The protein below binds the small molecule below.
Small molecule (SMILES): C[C@]12CC[C@@H]3c4ccc(O)cc4CC[C@H]3[C@@H]1CC[C@@H]2O

Sequence of chain 1.B:
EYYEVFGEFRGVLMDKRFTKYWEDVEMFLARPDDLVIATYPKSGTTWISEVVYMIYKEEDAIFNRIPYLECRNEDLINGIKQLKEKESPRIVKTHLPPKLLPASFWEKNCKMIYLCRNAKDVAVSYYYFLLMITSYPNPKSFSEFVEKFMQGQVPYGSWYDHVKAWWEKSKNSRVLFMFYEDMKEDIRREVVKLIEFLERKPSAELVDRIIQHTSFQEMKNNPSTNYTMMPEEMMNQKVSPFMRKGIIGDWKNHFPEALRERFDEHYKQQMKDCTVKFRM

Sequence of chain 1.A:
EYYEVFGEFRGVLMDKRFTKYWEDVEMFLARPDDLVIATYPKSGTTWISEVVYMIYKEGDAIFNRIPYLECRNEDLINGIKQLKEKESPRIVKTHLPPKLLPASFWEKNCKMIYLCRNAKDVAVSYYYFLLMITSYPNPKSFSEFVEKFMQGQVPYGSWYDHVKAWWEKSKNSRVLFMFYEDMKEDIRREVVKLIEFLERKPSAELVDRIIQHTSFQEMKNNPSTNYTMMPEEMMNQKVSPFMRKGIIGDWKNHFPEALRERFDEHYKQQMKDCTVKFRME

Binding-site contacts:
Ligand atom O17 contacts residue GLU248 of chain 1.B at 3.3 Å (salt-bridge).
Ligand atom C16 contacts residue ARG25 of chain 1.A at 3.4 Å.
Ligand atom C3 contacts residue TYR83 of chain 1.A at 3.5 Å (hydrophobic).
Ligand atom C4 contacts residue TYR83 of chain 1.A at 3.5 Å (hydrophobic).
Ligand atom C16 contacts residue GLU248 of chain 1.B at 3.8 Å.
Ligand atom C16 contacts residue ASN88 of chain 1.A at 4.1 Å.
Ligand atom C7 contacts residue TYR151 of chain 1.A at 3.5 Å (hydrophobic).
Ligand atom O17 contacts residue ILE92 of chain 1.A at 4.2 Å.
Ligand atom C1 contacts residue TYR83 of chain 1.A at 4.2 Å (hydrophobic).
Ligand atom C15 contacts residue ASP23 of chain 1.A at 4.0 Å.
Ligand atom C2 contacts residue TYR242 of chain 1.A at 4.1 Å (hydrophobic).
Ligand atom C17 contacts residue ASN88 of chain 1.A at 4.1 Å.
Ligand atom C11 contacts residue MET250 of chain 1.A at 4.0 Å (hydrophobic).
Ligand atom O3 contacts residue HIS110 of chain 1.A at 2.8 Å (h-bond).
Ligand atom C6 contacts residue TYR83 of chain 1.A at 4.1 Å (hydrophobic).
Ligand atom C18 contacts residue ILE92 of chain 1.A at 4.0 Å (hydrophobic).
Ligand atom C4 contacts residue PHE144 of chain 1.A at 3.9 Å (hydrophobic).
Ligand atom C17 contacts residue GLU248 of chain 1.B at 3.8 Å.
Ligand atom C5 contacts residue TYR83 of chain 1.A at 3.8 Å (hydrophobic).
Ligand atom O3 contacts residue LYS108 of chain 1.A at 2.7 Å (salt-bridge).
Ligand atom C7 contacts residue PHE144 of chain 1.A at 4.2 Å (hydrophobic).
Ligand atom O17 contacts residue ASN88 of chain 1.A at 3.0 Å (h-bond).
Ligand atom O3 contacts residue TYR83 of chain 1.A at 4.0 Å.
Ligand atom C3 contacts residue LYS108 of chain 1.A at 3.5 Å.
Ligand atom O17 contacts residue MET249 of chain 1.A at 3.3 Å.
Ligand atom C6 contacts residue TYR151 of chain 1.A at 4.2 Å (hydrophobic).
Ligand atom C1 contacts residue PHE144 of chain 1.A at 4.2 Å (hydrophobic).
Ligand atom C6 contacts residue PHE144 of chain 1.A at 3.7 Å (hydrophobic).
Ligand atom C15 contacts residue ARG25 of chain 1.A at 3.6 Å.
Ligand atom C3 contacts residue HIS110 of chain 1.A at 3.9 Å.
Ligand atom C2 contacts residue TYR83 of chain 1.A at 3.9 Å (hydrophobic).
Ligand atom C15 contacts residue TYR151 of chain 1.A at 4.0 Å (hydrophobic).
Ligand atom C16 contacts residue SER150 of chain 1.A at 3.8 Å.
Ligand atom C5 contacts residue PHE144 of chain 1.A at 3.6 Å (hydrophobic).
Ligand atom C10 contacts residue TYR83 of chain 1.A at 4.2 Å (hydrophobic).
Ligand atom C18 contacts residue CYS86 of chain 1.A at 3.7 Å (hydrophobic).
Ligand atom C4 contacts residue HIS110 of chain 1.A at 4.0 Å.
Ligand atom C9 contacts residue ILE148 of chain 1.A at 4.2 Å (hydrophobic).
Ligand atom C10 contacts residue PHE144 of chain 1.A at 3.8 Å (hydrophobic).
Ligand atom C2 contacts residue LYS108 of chain 1.A at 3.6 Å.